A small-molecule ligand and the protein it binds are described below.
Small molecule (SMILES): O=c1[nH]cnc2c1ncn2[C@@H]1O[C@H](COP(=O)(O)O)[C@@H](O)[C@H]1O

Sequence of chain 1.C:
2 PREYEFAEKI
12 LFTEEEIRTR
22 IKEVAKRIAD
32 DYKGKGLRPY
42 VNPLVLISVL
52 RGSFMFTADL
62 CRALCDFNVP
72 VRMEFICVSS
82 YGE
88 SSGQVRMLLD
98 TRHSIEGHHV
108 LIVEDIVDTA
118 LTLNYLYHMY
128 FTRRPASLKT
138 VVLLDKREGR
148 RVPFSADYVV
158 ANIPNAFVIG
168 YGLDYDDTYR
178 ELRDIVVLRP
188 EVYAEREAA

Binding-site contacts:
Ligand atom O3P contacts residue THR119 of chain 1.C at 3.2 Å (h-bond).
Ligand atom O2P contacts residue ILE113 of chain 1.C at 3.9 Å.
Ligand atom C5 contacts residue ILE113 of chain 1.C at 3.6 Å (hydrophobic).
Ligand atom C2' contacts residue ASP112 of chain 1.C at 3.9 Å.
Ligand atom O6 contacts residue VAL165 of chain 1.C at 3.7 Å.
Ligand atom O2P contacts residue VAL114 of chain 1.C at 4.0 Å.
Ligand atom C5 contacts residue LYS143 of chain 1.C at 3.9 Å.
Ligand atom O1P contacts residue THR116 of chain 1.C at 2.6 Å (h-bond).
Ligand atom N7 contacts residue ASP115 of chain 1.C at 3.6 Å.
Ligand atom O1P contacts residue ASP115 of chain 1.C at 3.4 Å.
Ligand atom O2' contacts residue ASP112 of chain 1.C at 4.0 Å.
Ligand atom C3' contacts residue ILE113 of chain 1.C at 3.5 Å (hydrophobic).
Ligand atom O3' contacts residue ASP112 of chain 1.C at 3.3 Å (salt-bridge).
Ligand atom O6 contacts residue ALA163 of chain 1.C at 2.8 Å (h-bond).
Ligand atom C8 contacts residue ILE113 of chain 1.C at 4.0 Å (hydrophobic).
Ligand atom O2P contacts residue ASP115 of chain 1.C at 3.9 Å.
Ligand atom O3P contacts residue THR116 of chain 1.C at 3.1 Å (h-bond).
Ligand atom C8 contacts residue ASP115 of chain 1.C at 4.0 Å.
Ligand atom C6 contacts residue LYS143 of chain 1.C at 3.4 Å.
Ligand atom N7 contacts residue ILE113 of chain 1.C at 3.5 Å.
Ligand atom N3 contacts residue ASP171 of chain 1.C at 3.8 Å.
Ligand atom C2 contacts residue PHE164 of chain 1.C at 3.3 Å (hydrophobic).
Ligand atom O6 contacts residue PHE164 of chain 1.C at 3.5 Å.
Ligand atom P contacts residue ALA117 of chain 1.C at 3.8 Å.
Ligand atom O6 contacts residue LYS143 of chain 1.C at 2.4 Å (salt-bridge).
Ligand atom C2 contacts residue VAL165 of chain 1.C at 3.1 Å (hydrophobic).
Ligand atom N3 contacts residue PHE164 of chain 1.C at 3.8 Å.
Ligand atom O1P contacts residue ALA117 of chain 1.C at 3.4 Å (h-bond).
Ligand atom C2' contacts residue ILE113 of chain 1.C at 3.5 Å (hydrophobic).
Ligand atom C6 contacts residue ILE113 of chain 1.C at 3.9 Å (hydrophobic).
Ligand atom N1 contacts residue VAL165 of chain 1.C at 3.0 Å (h-bond).
Ligand atom N7 contacts residue LYS143 of chain 1.C at 3.7 Å.
Ligand atom C6 contacts residue PHE164 of chain 1.C at 3.5 Å (hydrophobic).
Ligand atom C2 contacts residue ASP171 of chain 1.C at 3.6 Å.
Ligand atom N9 contacts residue ILE113 of chain 1.C at 4.0 Å.
Ligand atom O2P contacts residue ALA117 of chain 1.C at 3.6 Å (h-bond).
Ligand atom O3' contacts residue ILE113 of chain 1.C at 4.0 Å.
Ligand atom P contacts residue THR116 of chain 1.C at 3.3 Å.
Ligand atom C6 contacts residue ALA163 of chain 1.C at 4.0 Å (hydrophobic).
Ligand atom N1 contacts residue PHE164 of chain 1.C at 3.1 Å.